Sequence of chain 1.B:
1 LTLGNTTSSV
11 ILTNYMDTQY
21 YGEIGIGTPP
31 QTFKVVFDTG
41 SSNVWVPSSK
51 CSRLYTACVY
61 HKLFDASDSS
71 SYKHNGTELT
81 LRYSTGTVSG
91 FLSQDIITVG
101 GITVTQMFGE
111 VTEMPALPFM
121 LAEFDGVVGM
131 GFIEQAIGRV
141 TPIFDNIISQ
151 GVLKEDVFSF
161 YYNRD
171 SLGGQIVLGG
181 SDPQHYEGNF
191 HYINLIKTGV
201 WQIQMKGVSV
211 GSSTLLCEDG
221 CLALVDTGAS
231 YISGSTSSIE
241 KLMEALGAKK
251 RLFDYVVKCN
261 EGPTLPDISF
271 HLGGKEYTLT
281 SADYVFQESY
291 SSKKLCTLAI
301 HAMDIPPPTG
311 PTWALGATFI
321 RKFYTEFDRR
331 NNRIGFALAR

This protein binds this small molecule.
Small molecule (SMILES): CC(C)CCNC(=O)[C@@H]1CNC[C@H](N2CC(=O)N(c3ccccc3Cl)CC2(C)C)C1

Binding-site contacts:
Ligand atom C30 contacts residue GLY40 of chain 1.B at 3.5 Å.
Ligand atom N3 contacts residue ASP226 of chain 1.B at 2.7 Å (salt-bridge).
Ligand atom O13 contacts residue THR85 of chain 1.B at 3.0 Å (h-bond).
Ligand atom C5 contacts residue ASP38 of chain 1.B at 4.0 Å.
Ligand atom C4 contacts residue ASP226 of chain 1.B at 3.6 Å.
Ligand atom C14 contacts residue VAL36 of chain 1.B at 3.9 Å (hydrophobic).
Ligand atom C29 contacts residue ILE137 of chain 1.B at 3.3 Å (hydrophobic).
Ligand atom N25 contacts residue SER41 of chain 1.B at 4.0 Å.
Ligand atom C4 contacts residue ALA229 of chain 1.B at 4.1 Å (hydrophobic).
Ligand atom C19 contacts residue GLN19 of chain 1.B at 3.5 Å.
Ligand atom C11 contacts residue PHE124 of chain 1.B at 3.9 Å (hydrophobic).
Ligand atom C23 contacts residue TYR83 of chain 1.B at 3.9 Å (hydrophobic).
Ligand atom C20 contacts residue SER230 of chain 1.B at 4.0 Å.
Ligand atom C2 contacts residue GLY40 of chain 1.B at 3.7 Å.
Ligand atom C1 contacts residue ASP38 of chain 1.B at 3.5 Å.
Ligand atom N3 contacts residue ASP38 of chain 1.B at 2.9 Å (salt-bridge).
Ligand atom C15 contacts residue VAL127 of chain 1.B at 3.8 Å (hydrophobic).
Ligand atom C27 contacts residue ARG82 of chain 1.B at 4.0 Å.
Ligand atom C4 contacts residue ASP38 of chain 1.B at 3.7 Å.
Ligand atom C8 contacts residue THR85 of chain 1.B at 3.4 Å.
Ligand atom C2 contacts residue ASP38 of chain 1.B at 3.8 Å.
Ligand atom C27 contacts residue TYR83 of chain 1.B at 3.5 Å (hydrophobic).
Ligand atom C23 contacts residue GLY40 of chain 1.B at 3.7 Å.
Ligand atom N25 contacts residue GLY40 of chain 1.B at 2.8 Å (h-bond).
Ligand atom C26 contacts residue GLY40 of chain 1.B at 3.6 Å.
Ligand atom C2 contacts residue ASP226 of chain 1.B at 3.3 Å.
Ligand atom C14 contacts residue GLY228 of chain 1.B at 3.6 Å.
Ligand atom C15 contacts residue TYR83 of chain 1.B at 3.6 Å (hydrophobic).
Ligand atom O24 contacts residue TYR83 of chain 1.B at 3.7 Å.
Ligand atom C30 contacts residue SER41 of chain 1.B at 3.5 Å.
Ligand atom C30 contacts residue GLN135 of chain 1.B at 4.0 Å.
Ligand atom C9 contacts residue THR85 of chain 1.B at 3.3 Å.
Ligand atom CL1 contacts residue PHE124 of chain 1.B at 3.9 Å.
Ligand atom CL1 contacts residue PRO118 of chain 1.B at 3.3 Å.
Ligand atom C4 contacts residue GLY228 of chain 1.B at 3.7 Å.
Ligand atom C17 contacts residue PHE124 of chain 1.B at 3.8 Å (hydrophobic).
Ligand atom N25 contacts residue TYR83 of chain 1.B at 4.1 Å.
Ligand atom O24 contacts residue SER84 of chain 1.B at 3.1 Å (h-bond).
Ligand atom C6 contacts residue TYR83 of chain 1.B at 4.1 Å (hydrophobic).
Ligand atom C1 contacts residue GLY40 of chain 1.B at 3.7 Å.